Binding-site contacts:
Ligand atom C7 contacts residue ASN47 of chain 49.F at 3.8 Å.
Ligand atom C2 contacts residue ASN47 of chain 49.F at 2.6 Å.
Ligand atom O5 contacts residue ASN47 of chain 49.F at 2.2 Å (h-bond).
Ligand atom C5 contacts residue ASN47 of chain 49.F at 3.4 Å.
Ligand atom C3 contacts residue ASN47 of chain 49.F at 3.9 Å.
Ligand atom C1 contacts residue ASN47 of chain 49.F at 1.4 Å.
Ligand atom O7 contacts residue ASN47 of chain 49.F at 3.9 Å.
Ligand atom C4 contacts residue ASN47 of chain 49.F at 4.2 Å.
Ligand atom C6 contacts residue ASN47 of chain 49.F at 4.0 Å.
Ligand atom N2 contacts residue ASN47 of chain 49.F at 3.2 Å (h-bond).

The small molecule below binds the protein below.
Small molecule (SMILES): CC(=O)N[C@H]1[C@H](O[C@H]2[C@H](O)[C@@H](NC(C)=O)CO[C@@H]2CO)O[C@H](CO)[C@@H](O)[C@@H]1O

Sequence of chain 49.F:
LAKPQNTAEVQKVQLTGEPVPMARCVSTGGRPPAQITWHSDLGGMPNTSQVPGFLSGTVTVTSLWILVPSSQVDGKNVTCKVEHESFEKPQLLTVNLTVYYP